The small molecule below binds the protein below.
Small molecule (SMILES): Nc1ncnc2c1N1CN2[C@H]2C[C@]3(OP3(O)(O)OC[C@H]3OCC[C@@H]3O[P](=O)(O)OC[C@H]3O[C@@H]1C[C@@H]3O)[C@@H](CO[P](=O)(O)O[C@H]1CCO[C@@H]1COP(=O)=O)O2

Sequence of chain 3.A:
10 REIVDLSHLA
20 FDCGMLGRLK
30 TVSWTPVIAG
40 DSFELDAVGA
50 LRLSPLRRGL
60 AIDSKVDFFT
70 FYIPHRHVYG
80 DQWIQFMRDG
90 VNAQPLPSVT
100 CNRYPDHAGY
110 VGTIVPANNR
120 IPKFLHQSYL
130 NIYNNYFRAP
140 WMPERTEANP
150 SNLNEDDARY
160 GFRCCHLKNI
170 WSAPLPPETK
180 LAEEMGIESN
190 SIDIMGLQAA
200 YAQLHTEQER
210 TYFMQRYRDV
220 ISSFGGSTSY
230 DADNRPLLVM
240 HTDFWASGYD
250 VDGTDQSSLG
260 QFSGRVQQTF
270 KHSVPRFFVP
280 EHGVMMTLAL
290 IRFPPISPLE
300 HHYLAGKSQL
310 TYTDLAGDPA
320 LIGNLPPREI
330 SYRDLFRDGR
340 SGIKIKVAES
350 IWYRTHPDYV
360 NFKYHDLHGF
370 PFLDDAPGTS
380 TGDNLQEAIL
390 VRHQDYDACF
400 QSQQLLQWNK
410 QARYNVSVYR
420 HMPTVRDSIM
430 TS

Sequence of chain 2.A:
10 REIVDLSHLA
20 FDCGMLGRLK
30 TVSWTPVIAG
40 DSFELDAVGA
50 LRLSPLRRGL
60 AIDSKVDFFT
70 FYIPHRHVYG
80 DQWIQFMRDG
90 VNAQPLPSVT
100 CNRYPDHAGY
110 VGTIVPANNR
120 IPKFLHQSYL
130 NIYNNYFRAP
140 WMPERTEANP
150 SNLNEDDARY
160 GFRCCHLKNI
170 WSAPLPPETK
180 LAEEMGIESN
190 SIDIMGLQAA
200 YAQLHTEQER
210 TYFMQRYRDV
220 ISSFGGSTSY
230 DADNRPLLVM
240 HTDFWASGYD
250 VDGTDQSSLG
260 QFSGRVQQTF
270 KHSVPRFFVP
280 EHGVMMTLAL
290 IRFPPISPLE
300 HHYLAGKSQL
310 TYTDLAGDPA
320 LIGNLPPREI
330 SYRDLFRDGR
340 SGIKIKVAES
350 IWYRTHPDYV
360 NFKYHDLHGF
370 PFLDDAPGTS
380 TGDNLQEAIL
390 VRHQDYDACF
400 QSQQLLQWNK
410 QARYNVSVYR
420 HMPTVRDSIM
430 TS

Sequence of chain 2.C:
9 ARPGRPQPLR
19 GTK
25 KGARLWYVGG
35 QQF

Binding-site contacts:
Ligand atom N3 contacts residue PHE212 of chain 2.A at 2.9 Å.
Ligand atom OP2 contacts residue THR423 of chain 3.A at 2.9 Å.
Ligand atom O3' contacts residue DC1 of chain 2.E at 3.3 Å.
Ligand atom OP2 contacts residue ARG425 of chain 3.A at 3.8 Å.
Ligand atom OP1 contacts residue GLY34 of chain 2.C at 3.8 Å.
Ligand atom C4 contacts residue ARG425 of chain 3.A at 3.6 Å.
Ligand atom C1' contacts residue DC1 of chain 2.E at 3.6 Å.
Ligand atom O4' contacts residue ARG425 of chain 3.A at 3.7 Å.
Ligand atom O5' contacts residue ARG28 of chain 2.C at 3.4 Å.
Ligand atom OP2 contacts residue DC1 of chain 2.H at 2.0 Å.
Ligand atom C1' contacts residue PHE212 of chain 2.A at 3.5 Å (hydrophobic).
Ligand atom OP1 contacts residue ARG28 of chain 2.C at 3.2 Å (salt-bridge).
Ligand atom C5 contacts residue GLU208 of chain 2.A at 3.4 Å.
Ligand atom C1' contacts residue ALA27 of chain 2.C at 3.8 Å (hydrophobic).
Ligand atom O3' contacts residue ARG28 of chain 2.C at 3.5 Å (salt-bridge).
Ligand atom O5' contacts residue ARG425 of chain 3.A at 2.8 Å.
Ligand atom N6 contacts residue GLU208 of chain 2.A at 3.4 Å (salt-bridge).
Ligand atom OP2 contacts residue ASP426 of chain 3.A at 2.8 Å (salt-bridge).
Ligand atom C4 contacts residue GLU208 of chain 2.A at 3.4 Å.
Ligand atom O3' contacts residue ARG425 of chain 3.A at 3.8 Å.
Ligand atom C5' contacts residue DC1 of chain 2.H at 2.3 Å.
Ligand atom O5' contacts residue TYR31 of chain 2.C at 3.4 Å (h-bond).
Ligand atom C2' contacts residue DC1 of chain 2.E at 2.2 Å.
Ligand atom N3 contacts residue GLU208 of chain 2.A at 2.7 Å (salt-bridge).
Ligand atom N1 contacts residue ARG425 of chain 3.A at 3.6 Å (salt-bridge).
Ligand atom N1 contacts residue GLU208 of chain 2.A at 1.5 Å (salt-bridge).
Ligand atom C6 contacts residue GLU208 of chain 2.A at 2.6 Å.
Ligand atom P contacts residue DC1 of chain 2.H at 2.5 Å.
Ligand atom O5' contacts residue DC1 of chain 2.H at 2.6 Å.
Ligand atom N3 contacts residue ARG425 of chain 3.A at 3.1 Å (salt-bridge).
Ligand atom P contacts residue ARG425 of chain 3.A at 3.5 Å.
Ligand atom O4' contacts residue PHE212 of chain 2.A at 3.4 Å.
Ligand atom C2 contacts residue PHE212 of chain 2.A at 3.8 Å (hydrophobic).
Ligand atom C2 contacts residue ARG425 of chain 3.A at 3.1 Å.
Ligand atom C5' contacts residue TYR31 of chain 2.C at 2.9 Å (hydrophobic).
Ligand atom C4' contacts residue DC1 of chain 2.H at 2.8 Å.
Ligand atom C5' contacts residue ARG28 of chain 2.C at 3.1 Å.
Ligand atom O3' contacts residue THR423 of chain 3.A at 3.8 Å.
Ligand atom C3' contacts residue DC1 of chain 2.E at 2.9 Å.
Ligand atom C2 contacts residue GLU208 of chain 2.A at 1.6 Å.